Binding-site contacts:
Ligand atom C2 contacts residue ASN332 of chain 1.A at 2.5 Å.
Ligand atom C1 contacts residue NAG2 of chain 1.S at 4.0 Å.
Ligand atom C4 contacts residue NAG2 of chain 1.S at 3.5 Å.
Ligand atom C4 contacts residue ASN332 of chain 1.A at 4.2 Å.
Ligand atom C5 contacts residue NAG1 of chain 1.S at 4.3 Å.
Ligand atom C5 contacts residue NAG2 of chain 1.S at 3.3 Å.
Ligand atom C8 contacts residue SER333 of chain 1.A at 3.5 Å.
Ligand atom C7 contacts residue ASN332 of chain 1.A at 4.0 Å.
Ligand atom C3 contacts residue ASN332 of chain 1.A at 3.8 Å.
Ligand atom O6 contacts residue NAG2 of chain 1.S at 3.6 Å.
Ligand atom C6 contacts residue NAG1 of chain 1.S at 3.8 Å.
Ligand atom O5 contacts residue ASN332 of chain 1.A at 2.4 Å (h-bond).
Ligand atom O4 contacts residue NAG2 of chain 1.S at 2.8 Å (h-bond).
Ligand atom C1 contacts residue ASN332 of chain 1.A at 1.4 Å.
Ligand atom C2 contacts residue NAG2 of chain 1.S at 4.0 Å.
Ligand atom O5 contacts residue NAG2 of chain 1.S at 4.3 Å.
Ligand atom C1 contacts residue SER333 of chain 1.A at 4.5 Å.
Ligand atom C8 contacts residue THR341 of chain 1.A at 3.6 Å.
Ligand atom N2 contacts residue ASN332 of chain 1.A at 2.9 Å (h-bond).
Ligand atom C7 contacts residue SER333 of chain 1.A at 4.0 Å.
Ligand atom O2 contacts residue NAG2 of chain 1.S at 3.5 Å (h-bond).
Ligand atom C3 contacts residue NAG2 of chain 1.S at 4.0 Å.
Ligand atom O6 contacts residue NAG1 of chain 1.S at 2.9 Å (h-bond).
Ligand atom O5 contacts residue NAG1 of chain 1.S at 4.4 Å.
Ligand atom C6 contacts residue NAG2 of chain 1.S at 3.8 Å.
Ligand atom C4 contacts residue NAG1 of chain 1.S at 4.4 Å.
Ligand atom O6 contacts residue NAG2 of chain 1.S at 4.3 Å.
Ligand atom N2 contacts residue SER333 of chain 1.A at 3.4 Å (h-bond).
Ligand atom C8 contacts residue GLY335 of chain 1.A at 4.3 Å.
Ligand atom C5 contacts residue ASN332 of chain 1.A at 3.7 Å.

Sequence of chain 1.A:
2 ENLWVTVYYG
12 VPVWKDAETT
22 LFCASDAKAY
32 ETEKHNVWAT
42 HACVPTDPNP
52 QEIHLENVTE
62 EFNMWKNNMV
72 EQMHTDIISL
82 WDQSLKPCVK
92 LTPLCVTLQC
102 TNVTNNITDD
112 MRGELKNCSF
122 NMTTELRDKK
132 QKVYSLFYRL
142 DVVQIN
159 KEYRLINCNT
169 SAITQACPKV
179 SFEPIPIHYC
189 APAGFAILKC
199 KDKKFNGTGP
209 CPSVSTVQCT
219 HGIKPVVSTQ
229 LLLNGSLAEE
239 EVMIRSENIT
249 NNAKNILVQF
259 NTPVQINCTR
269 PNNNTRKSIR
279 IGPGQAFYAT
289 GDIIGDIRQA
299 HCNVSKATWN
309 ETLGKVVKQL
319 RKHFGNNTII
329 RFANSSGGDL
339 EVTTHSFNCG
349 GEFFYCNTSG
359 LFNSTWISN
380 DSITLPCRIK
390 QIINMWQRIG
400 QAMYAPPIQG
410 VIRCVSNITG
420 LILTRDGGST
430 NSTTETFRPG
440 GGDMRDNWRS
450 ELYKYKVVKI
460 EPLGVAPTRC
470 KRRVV

This small molecule binds to this protein.
Small molecule (SMILES): CC(=O)N[C@H]1[C@H](O[C@H]2[C@H](O)[C@@H](NC(C)=O)CO[C@@H]2CO)O[C@H](CO)[C@@H](O[C@@H]2O[C@H](CO[C@H]3O[C@H](CO)[C@@H](O)[C@H](O)[C@@H]3O)[C@@H](O)[C@H](O[C@H]3O[C@H](CO)[C@@H](O)[C@H](O)[C@@H]3O)[C@@H]2O)[C@@H]1O